Binding-site contacts:
Ligand atom C5 contacts residue NAD1 of chain 1.FA at 3.7 Å.
Ligand atom C2' contacts residue ASP369 of chain 1.D at 3.4 Å.
Ligand atom O6 contacts residue GLY447 of chain 1.D at 3.5 Å.
Ligand atom O2P contacts residue ILE372 of chain 1.D at 3.3 Å (h-bond).
Ligand atom N1 contacts residue GLN446 of chain 1.D at 2.6 Å (h-bond).
Ligand atom N7 contacts residue ILE335 of chain 1.D at 3.5 Å.
Ligand atom C4' contacts residue ASP369 of chain 1.D at 3.2 Å.
Ligand atom C3' contacts residue ASP369 of chain 1.D at 3.4 Å.
Ligand atom N3 contacts residue NAD1 of chain 1.FA at 3.0 Å (h-bond).
Ligand atom C5 contacts residue ILE335 of chain 1.D at 3.5 Å (hydrophobic).
Ligand atom C2 contacts residue GLN446 of chain 1.D at 3.7 Å.
Ligand atom N9 contacts residue NAD1 of chain 1.FA at 3.7 Å.
Ligand atom O2' contacts residue ARG327 of chain 1.D at 2.8 Å (salt-bridge).
Ligand atom O6 contacts residue GLN446 of chain 1.D at 3.3 Å (h-bond).
Ligand atom O2' contacts residue ASP369 of chain 1.D at 2.2 Å (salt-bridge).
Ligand atom O3' contacts residue SER73 of chain 1.D at 3.0 Å (h-bond).
Ligand atom O1P contacts residue GLY392 of chain 1.D at 2.9 Å (h-bond).
Ligand atom O3P contacts residue GLY333 of chain 1.D at 3.2 Å.
Ligand atom O2' contacts residue NAD1 of chain 1.FA at 2.7 Å (h-bond).
Ligand atom O1P contacts residue TYR416 of chain 1.D at 3.7 Å.
Ligand atom O2P contacts residue GLY370 of chain 1.D at 3.2 Å.
Ligand atom C2' contacts residue ARG327 of chain 1.D at 3.6 Å.
Ligand atom O3P contacts residue SER334 of chain 1.D at 2.4 Å (h-bond).
Ligand atom C2 contacts residue CYS336 of chain 1.D at 3.5 Å (hydrophobic).
Ligand atom O3' contacts residue ASP369 of chain 1.D at 2.5 Å (salt-bridge).
Ligand atom O5' contacts residue GLY370 of chain 1.D at 3.3 Å.
Ligand atom O6 contacts residue GLY420 of chain 1.D at 2.8 Å (h-bond).
Ligand atom P contacts residue SER334 of chain 1.D at 3.6 Å.
Ligand atom C6 contacts residue GLN446 of chain 1.D at 3.4 Å.
Ligand atom O6 contacts residue MET419 of chain 1.D at 3.8 Å.
Ligand atom O3P contacts residue TYR416 of chain 1.D at 3.8 Å.
Ligand atom O2P contacts residue GLY371 of chain 1.D at 2.5 Å (h-bond).
Ligand atom C2' contacts residue NAD1 of chain 1.FA at 3.5 Å.
Ligand atom C1' contacts residue NAD1 of chain 1.FA at 3.3 Å.
Ligand atom N7 contacts residue MET419 of chain 1.D at 3.8 Å.
Ligand atom C4 contacts residue NAD1 of chain 1.FA at 3.4 Å.
Ligand atom P contacts residue SER393 of chain 1.D at 3.8 Å.
Ligand atom O1P contacts residue SER393 of chain 1.D at 2.4 Å (h-bond).
Ligand atom C2 contacts residue NAD1 of chain 1.FA at 3.4 Å.
Ligand atom O3' contacts residue MET390 of chain 1.D at 3.7 Å.

The small molecule below binds the protein below.
Small molecule (SMILES): O=c1[nH]cnc2c1ncn2[C@@H]1O[C@H](COP(=O)(O)O)[C@@H](O)[C@H]1O

Sequence of chain 1.D:
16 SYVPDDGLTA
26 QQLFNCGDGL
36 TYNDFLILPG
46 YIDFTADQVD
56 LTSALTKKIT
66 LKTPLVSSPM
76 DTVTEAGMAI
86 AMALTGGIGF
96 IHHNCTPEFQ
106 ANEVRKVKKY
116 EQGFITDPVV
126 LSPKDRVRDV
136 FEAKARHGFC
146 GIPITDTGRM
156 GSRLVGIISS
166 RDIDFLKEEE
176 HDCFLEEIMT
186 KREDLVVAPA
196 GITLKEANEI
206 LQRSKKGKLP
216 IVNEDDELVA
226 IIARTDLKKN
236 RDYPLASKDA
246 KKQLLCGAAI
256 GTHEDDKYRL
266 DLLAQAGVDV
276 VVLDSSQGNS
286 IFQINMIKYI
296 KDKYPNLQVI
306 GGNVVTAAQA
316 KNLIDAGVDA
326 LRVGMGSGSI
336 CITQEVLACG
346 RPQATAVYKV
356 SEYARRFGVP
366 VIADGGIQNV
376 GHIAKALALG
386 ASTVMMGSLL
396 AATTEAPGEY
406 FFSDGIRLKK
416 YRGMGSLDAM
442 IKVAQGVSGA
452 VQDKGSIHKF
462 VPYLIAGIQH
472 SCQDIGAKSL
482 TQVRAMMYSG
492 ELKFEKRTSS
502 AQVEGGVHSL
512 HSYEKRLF